Binding-site contacts:
Ligand atom C3 contacts residue ASN98 of chain 1.A at 3.7 Å.
Ligand atom O7 contacts residue ASN98 of chain 1.A at 3.2 Å (h-bond).
Ligand atom C1 contacts residue ARG220 of chain 1.A at 4.0 Å.
Ligand atom C7 contacts residue ASN98 of chain 1.A at 3.3 Å.
Ligand atom C1 contacts residue ASN98 of chain 1.A at 1.4 Å.
Ligand atom N2 contacts residue ASN98 of chain 1.A at 2.8 Å (h-bond).
Ligand atom C5 contacts residue ASN98 of chain 1.A at 3.6 Å.
Ligand atom C4 contacts residue ASN98 of chain 1.A at 4.1 Å.
Ligand atom C8 contacts residue GLN97 of chain 1.A at 4.2 Å.
Ligand atom C5 contacts residue ARG220 of chain 1.A at 4.3 Å.
Ligand atom C7 contacts residue GLN97 of chain 1.A at 4.4 Å.
Ligand atom O5 contacts residue ASN98 of chain 1.A at 2.4 Å (h-bond).
Ligand atom O5 contacts residue ARG220 of chain 1.A at 4.1 Å.
Ligand atom N2 contacts residue GLN97 of chain 1.A at 4.0 Å.
Ligand atom C2 contacts residue ASN98 of chain 1.A at 2.3 Å.
Ligand atom O6 contacts residue ARG220 of chain 1.A at 4.3 Å.

A small-molecule ligand and the protein it binds are described below.
Small molecule (SMILES): CC(=O)N[C@@H]1[C@@H](O)[C@H](O)[C@@H](CO)O[C@H]1O

Sequence of chain 1.A:
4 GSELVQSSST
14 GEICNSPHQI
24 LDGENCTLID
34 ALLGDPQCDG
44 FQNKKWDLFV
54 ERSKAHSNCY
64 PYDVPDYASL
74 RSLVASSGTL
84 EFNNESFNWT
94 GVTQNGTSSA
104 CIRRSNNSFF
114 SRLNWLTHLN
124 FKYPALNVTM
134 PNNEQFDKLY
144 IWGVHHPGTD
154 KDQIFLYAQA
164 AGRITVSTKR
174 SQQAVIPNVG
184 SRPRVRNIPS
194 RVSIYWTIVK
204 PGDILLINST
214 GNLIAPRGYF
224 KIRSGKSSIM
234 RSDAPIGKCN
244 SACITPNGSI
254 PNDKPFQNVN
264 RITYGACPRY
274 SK